The small molecule below binds the protein below.
Small molecule (SMILES): Nc1ncnc2c1ncn2[C@@H]1O[C@H](CO[P](=O)(O)OS(=O)(=O)O)[C@@H](O)[C@H]1O

Binding-site contacts:
Ligand atom O3B contacts residue SER108 of chain 1.A at 2.9 Å (h-bond).
Ligand atom O4' contacts residue PHE76 of chain 1.A at 3.2 Å.
Ligand atom N6 contacts residue PHE160 of chain 1.A at 3.6 Å.
Ligand atom O2' contacts residue LEU148 of chain 1.A at 3.2 Å.
Ligand atom C2' contacts residue LEU148 of chain 1.A at 3.6 Å (hydrophobic).
Ligand atom C2 contacts residue ARG81 of chain 1.A at 3.3 Å.
Ligand atom O1B contacts residue PRO109 of chain 1.A at 2.9 Å.
Ligand atom C2 contacts residue THR161 of chain 1.A at 3.5 Å.
Ligand atom N1 contacts residue PHE160 of chain 1.A at 3.5 Å.
Ligand atom O3' contacts residue LYS146 of chain 1.A at 3.0 Å.
Ligand atom O2B contacts residue ASN84 of chain 1.A at 2.7 Å (h-bond).
Ligand atom O2' contacts residue SER36 of chain 1.A at 2.9 Å (h-bond).
Ligand atom O3B contacts residue ILE85 of chain 1.A at 3.5 Å.
Ligand atom C6 contacts residue ARG81 of chain 1.A at 3.7 Å.
Ligand atom O2A contacts residue PHE106 of chain 1.A at 3.3 Å.
Ligand atom N1 contacts residue THR161 of chain 1.A at 3.5 Å (h-bond).
Ligand atom C5 contacts residue PHE76 of chain 1.A at 3.7 Å (hydrophobic).
Ligand atom N6 contacts residue LYS158 of chain 1.A at 3.5 Å (salt-bridge).
Ligand atom O2B contacts residue ARG81 of chain 1.A at 3.4 Å.
Ligand atom N1 contacts residue GLY159 of chain 1.A at 3.3 Å (h-bond).
Ligand atom C6 contacts residue GLY159 of chain 1.A at 3.7 Å.
Ligand atom O1B contacts residue ARG81 of chain 1.A at 2.8 Å (salt-bridge).
Ligand atom N7 contacts residue PHE76 of chain 1.A at 3.7 Å.
Ligand atom O3B contacts residue PRO109 of chain 1.A at 3.7 Å.
Ligand atom C5' contacts residue ILE107 of chain 1.A at 3.6 Å (hydrophobic).
Ligand atom O5' contacts residue PHE76 of chain 1.A at 3.6 Å.
Ligand atom C4 contacts residue PHE76 of chain 1.A at 3.5 Å (hydrophobic).
Ligand atom O1A contacts residue PHE106 of chain 1.A at 3.5 Å.
Ligand atom N1 contacts residue ARG81 of chain 1.A at 2.8 Å (salt-bridge).
Ligand atom O1A contacts residue ARG67 of chain 1.A at 3.7 Å.
Ligand atom O3B contacts residue ILE107 of chain 1.A at 3.8 Å.
Ligand atom C8 contacts residue PHE76 of chain 1.A at 3.5 Å (hydrophobic).
Ligand atom N9 contacts residue PHE76 of chain 1.A at 3.6 Å.
Ligand atom N6 contacts residue GLY159 of chain 1.A at 3.2 Å (h-bond).
Ligand atom O2A contacts residue ILE107 of chain 1.A at 3.0 Å (h-bond).
Ligand atom N6 contacts residue ILE157 of chain 1.A at 3.5 Å.
Ligand atom O1A contacts residue ASN84 of chain 1.A at 2.9 Å (h-bond).
Ligand atom O2B contacts residue ARG67 of chain 1.A at 3.0 Å (salt-bridge).
Ligand atom O2' contacts residue LYS146 of chain 1.A at 3.4 Å (salt-bridge).
Ligand atom C6 contacts residue PHE160 of chain 1.A at 3.6 Å (hydrophobic).

Sequence of chain 1.A:
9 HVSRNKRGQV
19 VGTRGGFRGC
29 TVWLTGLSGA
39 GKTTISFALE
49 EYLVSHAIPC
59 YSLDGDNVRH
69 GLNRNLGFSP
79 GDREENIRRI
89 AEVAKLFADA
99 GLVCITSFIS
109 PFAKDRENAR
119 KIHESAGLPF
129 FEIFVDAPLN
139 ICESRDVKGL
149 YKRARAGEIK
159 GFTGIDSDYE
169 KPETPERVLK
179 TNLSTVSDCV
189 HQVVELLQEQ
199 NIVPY